Binding-site contacts:
Ligand atom C2 contacts residue ASN691 of chain 1.A at 2.3 Å.
Ligand atom C1 contacts residue GLN1045 of chain 1.A at 3.6 Å.
Ligand atom O7 contacts residue ASN691 of chain 1.A at 4.0 Å.
Ligand atom C1 contacts residue ASN691 of chain 1.A at 1.4 Å.
Ligand atom C3 contacts residue ASN691 of chain 1.A at 3.7 Å.
Ligand atom O5 contacts residue ASN691 of chain 1.A at 2.4 Å (h-bond).
Ligand atom N2 contacts residue ASN691 of chain 1.A at 2.8 Å (h-bond).
Ligand atom C5 contacts residue ASN691 of chain 1.A at 3.7 Å.
Ligand atom N2 contacts residue GLN1045 of chain 1.A at 3.9 Å.
Ligand atom C7 contacts residue ASN691 of chain 1.A at 3.6 Å.
Ligand atom C4 contacts residue ASN691 of chain 1.A at 4.1 Å.
Ligand atom C2 contacts residue GLN1045 of chain 1.A at 4.3 Å.

Sequence of chain 1.A:
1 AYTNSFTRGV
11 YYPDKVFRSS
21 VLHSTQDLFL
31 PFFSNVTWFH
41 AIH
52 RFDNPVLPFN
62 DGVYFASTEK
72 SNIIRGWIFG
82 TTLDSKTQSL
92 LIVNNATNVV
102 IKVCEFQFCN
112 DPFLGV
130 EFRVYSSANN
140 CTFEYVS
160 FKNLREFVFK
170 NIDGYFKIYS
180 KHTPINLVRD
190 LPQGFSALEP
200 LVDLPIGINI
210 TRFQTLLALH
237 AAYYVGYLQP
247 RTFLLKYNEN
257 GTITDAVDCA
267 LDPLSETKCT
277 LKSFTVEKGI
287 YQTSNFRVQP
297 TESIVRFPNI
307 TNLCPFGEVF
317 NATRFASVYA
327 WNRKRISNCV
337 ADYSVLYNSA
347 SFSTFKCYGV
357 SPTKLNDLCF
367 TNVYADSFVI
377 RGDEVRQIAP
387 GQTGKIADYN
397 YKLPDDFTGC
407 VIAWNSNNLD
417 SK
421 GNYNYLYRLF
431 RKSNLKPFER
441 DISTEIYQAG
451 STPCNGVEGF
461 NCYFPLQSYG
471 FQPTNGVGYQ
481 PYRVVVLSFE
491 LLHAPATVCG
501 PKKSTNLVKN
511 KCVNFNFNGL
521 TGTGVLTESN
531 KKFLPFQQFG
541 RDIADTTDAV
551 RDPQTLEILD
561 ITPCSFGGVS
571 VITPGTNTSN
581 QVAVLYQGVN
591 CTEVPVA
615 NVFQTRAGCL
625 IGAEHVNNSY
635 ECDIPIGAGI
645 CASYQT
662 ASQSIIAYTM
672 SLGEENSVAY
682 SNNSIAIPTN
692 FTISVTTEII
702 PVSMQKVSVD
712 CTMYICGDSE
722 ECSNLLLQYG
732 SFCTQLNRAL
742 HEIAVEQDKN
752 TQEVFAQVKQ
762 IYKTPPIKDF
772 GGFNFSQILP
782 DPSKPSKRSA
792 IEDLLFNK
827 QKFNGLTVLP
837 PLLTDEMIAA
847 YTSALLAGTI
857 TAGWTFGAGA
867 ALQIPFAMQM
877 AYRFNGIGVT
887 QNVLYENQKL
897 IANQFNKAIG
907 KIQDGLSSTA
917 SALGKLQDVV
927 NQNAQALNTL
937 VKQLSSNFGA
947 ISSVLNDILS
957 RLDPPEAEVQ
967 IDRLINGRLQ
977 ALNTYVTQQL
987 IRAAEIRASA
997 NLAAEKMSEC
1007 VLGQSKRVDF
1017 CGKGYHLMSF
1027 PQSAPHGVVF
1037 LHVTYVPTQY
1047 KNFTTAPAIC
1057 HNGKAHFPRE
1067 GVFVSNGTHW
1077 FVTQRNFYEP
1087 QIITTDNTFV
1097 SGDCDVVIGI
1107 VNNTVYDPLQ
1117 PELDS

This protein binds this small molecule.
Small molecule (SMILES): CC(=O)N[C@H]1[C@H](O[C@H]2[C@H](O)[C@@H](NC(C)=O)CO[C@@H]2CO)O[C@H](CO)[C@@H](O)[C@@H]1O